Binding-site contacts:
Ligand atom O41 contacts residue LYS54 of chain 1.B at 4.3 Å.
Ligand atom O3 contacts residue ARG55 of chain 1.B at 4.2 Å.
Ligand atom O3 contacts residue LYS54 of chain 1.B at 3.7 Å.
Ligand atom O43 contacts residue LYS54 of chain 1.B at 3.4 Å (salt-bridge).
Ligand atom C4 contacts residue ARG55 of chain 1.B at 4.3 Å.
Ligand atom O2 contacts residue ARG55 of chain 1.B at 3.5 Å (salt-bridge).
Ligand atom O41 contacts residue ARG55 of chain 1.B at 4.4 Å.
Ligand atom P4 contacts residue LYS54 of chain 1.B at 4.5 Å.

This protein binds this small molecule.
Small molecule (SMILES): CCCCCCCC(=O)OC[C@H](COP(=O)(O)O[C@@H]1[C@H](O)[C@H](O)[C@@H](OP(=O)(O)O)[C@H](OP(=O)(O)O)[C@H]1O)OC(=O)CCCCCCC

Sequence of chain 1.B:
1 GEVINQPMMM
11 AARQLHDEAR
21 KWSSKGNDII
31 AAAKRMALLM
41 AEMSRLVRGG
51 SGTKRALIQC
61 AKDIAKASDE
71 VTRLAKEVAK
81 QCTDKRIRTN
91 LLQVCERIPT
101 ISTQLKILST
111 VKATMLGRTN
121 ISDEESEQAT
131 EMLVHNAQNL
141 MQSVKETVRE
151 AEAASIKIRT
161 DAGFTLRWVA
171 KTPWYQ